A small-molecule ligand and the protein it binds are described below.
Small molecule (SMILES): CC(=O)N[C@@H]1[C@@H](O)[C@H](O)[C@@H](CO)O[C@H]1O

Sequence of chain 1.L:
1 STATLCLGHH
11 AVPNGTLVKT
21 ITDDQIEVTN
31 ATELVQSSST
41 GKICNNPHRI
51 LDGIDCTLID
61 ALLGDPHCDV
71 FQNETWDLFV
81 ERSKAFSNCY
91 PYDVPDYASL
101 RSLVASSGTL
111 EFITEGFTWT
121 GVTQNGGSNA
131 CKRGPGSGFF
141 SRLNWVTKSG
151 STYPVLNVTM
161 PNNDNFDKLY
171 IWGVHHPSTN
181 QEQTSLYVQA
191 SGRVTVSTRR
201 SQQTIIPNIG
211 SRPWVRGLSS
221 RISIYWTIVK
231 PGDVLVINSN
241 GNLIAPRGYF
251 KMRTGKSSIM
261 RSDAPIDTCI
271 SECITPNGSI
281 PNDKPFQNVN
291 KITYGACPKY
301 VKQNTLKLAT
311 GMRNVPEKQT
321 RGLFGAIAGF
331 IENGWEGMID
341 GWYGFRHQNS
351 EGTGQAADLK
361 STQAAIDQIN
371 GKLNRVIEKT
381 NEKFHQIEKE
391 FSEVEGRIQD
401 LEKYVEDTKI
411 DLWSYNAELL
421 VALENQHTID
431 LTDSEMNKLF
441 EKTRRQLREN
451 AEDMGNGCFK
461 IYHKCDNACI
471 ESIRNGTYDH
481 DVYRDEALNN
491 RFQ

Binding-site contacts:
Ligand atom C5 contacts residue ASN475 of chain 1.L at 3.7 Å.
Ligand atom O6 contacts residue SER472 of chain 1.L at 4.4 Å.
Ligand atom C5 contacts residue SER472 of chain 1.L at 4.5 Å.
Ligand atom C1 contacts residue GLU471 of chain 1.L at 3.9 Å.
Ligand atom O5 contacts residue GLU471 of chain 1.L at 3.5 Å.
Ligand atom C6 contacts residue SER472 of chain 1.L at 4.5 Å.
Ligand atom O5 contacts residue THR477 of chain 1.L at 4.3 Å.
Ligand atom C4 contacts residue ASN475 of chain 1.L at 4.3 Å.
Ligand atom O7 contacts residue ASN475 of chain 1.L at 3.5 Å (h-bond).
Ligand atom C6 contacts residue GLU471 of chain 1.L at 4.3 Å.
Ligand atom C1 contacts residue SER472 of chain 1.L at 4.3 Å.
Ligand atom C1 contacts residue THR477 of chain 1.L at 3.9 Å.
Ligand atom C2 contacts residue ASN475 of chain 1.L at 2.5 Å.
Ligand atom O5 contacts residue ASN475 of chain 1.L at 2.4 Å (h-bond).
Ligand atom C1 contacts residue ASN475 of chain 1.L at 1.4 Å.
Ligand atom C7 contacts residue ASN475 of chain 1.L at 3.3 Å.
Ligand atom C3 contacts residue ASN475 of chain 1.L at 3.8 Å.
Ligand atom N2 contacts residue THR477 of chain 1.L at 4.2 Å.
Ligand atom C8 contacts residue ASN475 of chain 1.L at 3.3 Å.
Ligand atom O5 contacts residue SER472 of chain 1.L at 3.8 Å.
Ligand atom N2 contacts residue ASN475 of chain 1.L at 2.9 Å (h-bond).